A protein and the small-molecule ligand that binds it are described below.
Small molecule (SMILES): CCC1=C(C)/C(=C/c2[nH]c(Cc3[nH]c(CC4NC(=O)C(C)=C4CC)c(C)c3CCC(=O)O)c(CCC(=O)O)c2C)NC1=O

Binding-site contacts:
Ligand atom O43 contacts residue TRP65 of chain 1.A at 2.7 Å (h-bond).
Ligand atom C05 contacts residue PRO59 of chain 1.A at 3.5 Å (hydrophobic).
Ligand atom C15 contacts residue HIS89 of chain 1.A at 3.5 Å.
Ligand atom C16 contacts residue CYS60 of chain 1.A at 1.8 Å (hydrophobic).
Ligand atom N38 contacts residue CYS60 of chain 1.A at 3.0 Å (h-bond).
Ligand atom C12 contacts residue HIS89 of chain 1.A at 3.2 Å.
Ligand atom O22 contacts residue ARG73 of chain 1.A at 2.8 Å (salt-bridge).
Ligand atom C14 contacts residue HIS89 of chain 1.A at 3.4 Å.
Ligand atom O42 contacts residue HIS64 of chain 1.A at 3.3 Å (h-bond).
Ligand atom C04 contacts residue CYS88 of chain 1.A at 3.4 Å (hydrophobic).
Ligand atom C27 contacts residue ASP58 of chain 1.A at 3.2 Å.
Ligand atom N38 contacts residue ASP58 of chain 1.A at 2.8 Å (salt-bridge).
Ligand atom C25 contacts residue ASP58 of chain 1.A at 3.4 Å.
Ligand atom C19 contacts residue GLN75 of chain 1.A at 3.4 Å.
Ligand atom N26 contacts residue ASP58 of chain 1.A at 2.6 Å (salt-bridge).
Ligand atom N26 contacts residue CYS60 of chain 1.A at 3.1 Å (h-bond).
Ligand atom C17 contacts residue CYS60 of chain 1.A at 2.6 Å (hydrophobic).
Ligand atom O31 contacts residue HIS119 of chain 1.A at 2.9 Å (h-bond).
Ligand atom N29 contacts residue EDO1 of chain 1.D at 3.4 Å (h-bond).
Ligand atom C11 contacts residue HIS89 of chain 1.A at 3.2 Å.
Ligand atom C05 contacts residue CYS88 of chain 1.A at 3.5 Å (hydrophobic).
Ligand atom N26 contacts residue HIS89 of chain 1.A at 3.2 Å.
Ligand atom C11 contacts residue ASP58 of chain 1.A at 3.5 Å.
Ligand atom O23 contacts residue ARG73 of chain 1.A at 2.9 Å (salt-bridge).
Ligand atom O31 contacts residue ASN101 of chain 1.A at 3.0 Å (h-bond).
Ligand atom C06 contacts residue PRO59 of chain 1.A at 3.4 Å (hydrophobic).
Ligand atom O22 contacts residue TYR69 of chain 1.A at 2.6 Å (h-bond).
Ligand atom C15 contacts residue CYS60 of chain 1.A at 2.7 Å (hydrophobic).
Ligand atom C10 contacts residue ASP58 of chain 1.A at 3.4 Å.
Ligand atom C02 contacts residue CYS88 of chain 1.A at 1.8 Å (hydrophobic).
Ligand atom C25 contacts residue PHE61 of chain 1.A at 3.4 Å (hydrophobic).
Ligand atom C03 contacts residue CYS88 of chain 1.A at 2.8 Å (hydrophobic).
Ligand atom C13 contacts residue THR86 of chain 1.A at 3.3 Å.
Ligand atom C01 contacts residue CYS88 of chain 1.A at 2.7 Å (hydrophobic).
Ligand atom C21 contacts residue GLN75 of chain 1.A at 3.5 Å.
Ligand atom N38 contacts residue HIS89 of chain 1.A at 3.4 Å (h-bond).
Ligand atom C25 contacts residue HIS89 of chain 1.A at 3.4 Å.
Ligand atom C36 contacts residue LEU96 of chain 1.A at 3.2 Å (hydrophobic).
Ligand atom C01 contacts residue GLN92 of chain 1.A at 3.5 Å.
Ligand atom O07 contacts residue PRO59 of chain 1.A at 3.1 Å.

Sequence of chain 1.A:
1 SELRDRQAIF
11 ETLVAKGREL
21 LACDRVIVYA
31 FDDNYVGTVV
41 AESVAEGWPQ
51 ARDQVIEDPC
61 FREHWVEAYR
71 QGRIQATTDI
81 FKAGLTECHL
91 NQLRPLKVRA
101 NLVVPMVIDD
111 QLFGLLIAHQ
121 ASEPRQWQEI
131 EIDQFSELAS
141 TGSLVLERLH